This small molecule binds to this protein.
Small molecule (SMILES): CC[C@H](C)[C@H](N)C(=O)N[C@@H](CO)C(=O)N[C@@H](CCC(=O)O)C(=O)N[C@H](C=O)C(C)C

Binding-site contacts:
Ligand atom C contacts residue VAL4 of chain 1.E at 4.4 Å (hydrophobic).
Ligand atom N contacts residue ALA2 of chain 1.E at 2.8 Å (h-bond).
Ligand atom OE1 contacts residue VAL4 of chain 1.E at 3.3 Å (h-bond).
Ligand atom CG2 contacts residue VAL4 of chain 1.E at 3.4 Å (hydrophobic).
Ligand atom C contacts residue GLN3 of chain 1.E at 3.8 Å.
Ligand atom O contacts residue VAL4 of chain 1.E at 4.4 Å.
Ligand atom CB contacts residue ALA2 of chain 1.E at 4.0 Å (hydrophobic).
Ligand atom CA contacts residue VAL4 of chain 1.E at 4.0 Å (hydrophobic).
Ligand atom CB contacts residue VAL4 of chain 1.E at 4.0 Å (hydrophobic).
Ligand atom N contacts residue VAL4 of chain 1.E at 4.1 Å.
Ligand atom C contacts residue ALA2 of chain 1.E at 3.6 Å (hydrophobic).
Ligand atom OG contacts residue GLN3 of chain 1.E at 3.3 Å (h-bond).
Ligand atom O contacts residue GLN3 of chain 1.E at 3.0 Å (h-bond).
Ligand atom C contacts residue VAL4 of chain 1.E at 3.5 Å (hydrophobic).
Ligand atom CA contacts residue VAL4 of chain 1.E at 3.5 Å (hydrophobic).
Ligand atom C contacts residue VAL4 of chain 1.E at 4.5 Å (hydrophobic).
Ligand atom CA contacts residue GLN3 of chain 1.E at 4.3 Å.
Ligand atom N contacts residue VAL4 of chain 1.E at 3.0 Å (h-bond).
Ligand atom CA contacts residue ALA2 of chain 1.E at 3.4 Å (hydrophobic).
Ligand atom CD contacts residue VAL4 of chain 1.E at 3.8 Å (hydrophobic).
Ligand atom CB contacts residue GLN3 of chain 1.E at 3.6 Å.
Ligand atom N contacts residue GLN3 of chain 1.E at 4.5 Å.
Ligand atom C contacts residue ALA2 of chain 1.E at 4.2 Å (hydrophobic).
Ligand atom O contacts residue VAL4 of chain 1.E at 4.2 Å.
Ligand atom CB contacts residue GLN3 of chain 1.E at 4.1 Å.
Ligand atom CG1 contacts residue GLN3 of chain 1.E at 3.0 Å.
Ligand atom CB contacts residue ALA2 of chain 1.E at 3.5 Å (hydrophobic).
Ligand atom OE2 contacts residue VAL4 of chain 1.E at 3.6 Å.
Ligand atom CB contacts residue VAL4 of chain 1.E at 4.2 Å (hydrophobic).
Ligand atom CG2 contacts residue SER5 of chain 1.E at 3.2 Å.
Ligand atom CA contacts residue ALA2 of chain 1.E at 3.8 Å (hydrophobic).
Ligand atom CG2 contacts residue ALA2 of chain 1.E at 4.3 Å (hydrophobic).
Ligand atom N contacts residue ALA2 of chain 1.E at 4.3 Å.
Ligand atom CG2 contacts residue GLN3 of chain 1.E at 3.9 Å.

Sequence of chain 1.E:
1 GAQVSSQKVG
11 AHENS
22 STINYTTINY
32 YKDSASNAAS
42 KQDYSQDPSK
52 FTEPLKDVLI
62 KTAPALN